This protein binds this small molecule.
Small molecule (SMILES): O=C([O-])C(=O)[O-]

Sequence of chain 2.F:
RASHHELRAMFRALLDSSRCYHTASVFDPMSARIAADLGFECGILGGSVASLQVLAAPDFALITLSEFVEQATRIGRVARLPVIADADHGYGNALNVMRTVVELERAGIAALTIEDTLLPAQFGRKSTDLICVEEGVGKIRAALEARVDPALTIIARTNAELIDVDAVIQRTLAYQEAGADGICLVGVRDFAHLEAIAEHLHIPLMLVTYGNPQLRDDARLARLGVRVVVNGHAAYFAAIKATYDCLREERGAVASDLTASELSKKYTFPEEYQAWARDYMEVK

Binding-site contacts:
Ligand atom C2 contacts residue MG1 of chain 2.X at 3.1 Å.
Ligand atom C1 contacts residue GLY48 of chain 2.F at 4.4 Å.
Ligand atom C2 contacts residue SER50 of chain 2.F at 3.5 Å.
Ligand atom C2 contacts residue GLY48 of chain 2.F at 4.0 Å.
Ligand atom O4 contacts residue SER50 of chain 2.F at 3.2 Å (h-bond).
Ligand atom C1 contacts residue ASP88 of chain 2.F at 3.1 Å.
Ligand atom O3 contacts residue GLY48 of chain 2.F at 4.3 Å.
Ligand atom O1 contacts residue ASP88 of chain 2.F at 2.9 Å (salt-bridge).
Ligand atom O1 contacts residue ARG159 of chain 2.F at 2.9 Å (salt-bridge).
Ligand atom O4 contacts residue MG1 of chain 2.X at 2.2 Å.
Ligand atom O4 contacts residue GLY48 of chain 2.F at 4.3 Å.
Ligand atom O4 contacts residue ASP88 of chain 2.F at 3.0 Å (salt-bridge).
Ligand atom O3 contacts residue HIS235 of chain 2.F at 3.7 Å.
Ligand atom C2 contacts residue ASP88 of chain 2.F at 3.3 Å.
Ligand atom C1 contacts residue MG1 of chain 2.X at 3.2 Å.
Ligand atom O1 contacts residue MG1 of chain 2.X at 2.6 Å.
Ligand atom O4 contacts residue GLY49 of chain 2.F at 3.7 Å.
Ligand atom O2 contacts residue GLY48 of chain 2.F at 3.8 Å.
Ligand atom C1 contacts residue HIS235 of chain 2.F at 4.3 Å.
Ligand atom O2 contacts residue SER50 of chain 2.F at 2.7 Å (h-bond).
Ligand atom C2 contacts residue GLY49 of chain 2.F at 4.0 Å.
Ligand atom O2 contacts residue HIS235 of chain 2.F at 3.1 Å (h-bond).
Ligand atom O3 contacts residue MG1 of chain 2.X at 4.4 Å.
Ligand atom O3 contacts residue ASP88 of chain 2.F at 3.9 Å.
Ligand atom O2 contacts residue ASP88 of chain 2.F at 4.3 Å.
Ligand atom O2 contacts residue MG1 of chain 2.X at 4.3 Å.
Ligand atom O4 contacts residue ASP61 of chain 2.F at 3.8 Å.
Ligand atom C2 contacts residue HIS235 of chain 2.F at 4.1 Å.
Ligand atom C1 contacts residue ARG159 of chain 2.F at 4.0 Å.
Ligand atom O3 contacts residue ARG159 of chain 2.F at 4.3 Å.
Ligand atom O2 contacts residue GLY49 of chain 2.F at 4.2 Å.